This small molecule binds to this protein.
Small molecule (SMILES): NCC(=O)O

Sequence of chain 5.A:
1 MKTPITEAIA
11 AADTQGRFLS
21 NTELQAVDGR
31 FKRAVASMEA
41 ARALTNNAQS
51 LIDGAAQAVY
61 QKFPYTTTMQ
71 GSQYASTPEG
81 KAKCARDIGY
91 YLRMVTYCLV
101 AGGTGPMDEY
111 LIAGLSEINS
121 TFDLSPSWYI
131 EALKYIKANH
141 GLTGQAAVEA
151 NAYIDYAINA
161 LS

Binding-site contacts:
Ligand atom CA contacts residue THR22 of chain 5.A at 3.7 Å.
Ligand atom CA contacts residue GLU23 of chain 5.A at 2.9 Å.
Ligand atom N contacts residue LYS2 of chain 3.A at 4.3 Å.
Ligand atom CA contacts residue GLU7 of chain 3.A at 3.5 Å.
Ligand atom OXT contacts residue PRO4 of chain 3.A at 3.4 Å.
Ligand atom OXT contacts residue GLU7 of chain 3.A at 4.4 Å.
Ligand atom O contacts residue THR22 of chain 5.A at 4.1 Å.
Ligand atom C contacts residue PRO4 of chain 3.A at 4.3 Å (hydrophobic).
Ligand atom O contacts residue ALA26 of chain 5.A at 3.8 Å.
Ligand atom C contacts residue GLU7 of chain 3.A at 3.9 Å.
Ligand atom N contacts residue ALA11 of chain 5.A at 3.5 Å.
Ligand atom O contacts residue GLU7 of chain 3.A at 4.3 Å.
Ligand atom C contacts residue ALA26 of chain 5.A at 4.4 Å (hydrophobic).
Ligand atom OXT contacts residue THR22 of chain 5.A at 2.5 Å (h-bond).
Ligand atom N contacts residue GLU7 of chain 3.A at 3.0 Å (salt-bridge).
Ligand atom O contacts residue GLU23 of chain 5.A at 4.1 Å.
Ligand atom OXT contacts residue GLU23 of chain 5.A at 3.8 Å.
Ligand atom N contacts residue GLU23 of chain 5.A at 2.7 Å (salt-bridge).
Ligand atom OXT contacts residue ALA26 of chain 5.A at 4.1 Å.
Ligand atom CA contacts residue LYS2 of chain 3.A at 4.2 Å.
Ligand atom C contacts residue THR22 of chain 5.A at 3.3 Å.
Ligand atom C contacts residue GLU23 of chain 5.A at 3.8 Å.

Sequence of chain 3.A:
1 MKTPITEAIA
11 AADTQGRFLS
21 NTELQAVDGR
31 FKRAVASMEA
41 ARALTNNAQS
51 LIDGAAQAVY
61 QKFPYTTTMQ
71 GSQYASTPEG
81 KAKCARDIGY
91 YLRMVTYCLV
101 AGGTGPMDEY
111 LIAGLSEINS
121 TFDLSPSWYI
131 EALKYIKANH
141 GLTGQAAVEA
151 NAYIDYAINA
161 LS